The protein below binds the small molecule below.
Small molecule (SMILES): NCc1cccc(N=Nc2cccc(CC(=O)O)c2)c1

Sequence of chain 1.B:
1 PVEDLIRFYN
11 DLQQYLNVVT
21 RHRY

Sequence of chain 1.A:
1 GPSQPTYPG

Binding-site contacts:
Ligand atom CG2 contacts residue GLY9 of chain 1.A at 3.2 Å.
Ligand atom O contacts residue VAL2 of chain 1.B at 3.3 Å (h-bond).
Ligand atom N contacts residue PRO8 of chain 1.A at 4.1 Å.
Ligand atom C contacts residue PRO1 of chain 1.B at 1.3 Å (hydrophobic).
Ligand atom CA contacts residue GLY9 of chain 1.A at 2.5 Å.
Ligand atom O contacts residue PRO1 of chain 1.B at 2.2 Å (h-bond).
Ligand atom CD2 contacts residue GLY9 of chain 1.A at 4.5 Å.
Ligand atom C contacts residue VAL2 of chain 1.B at 3.7 Å (hydrophobic).
Ligand atom CK1 contacts residue PRO1 of chain 1.B at 3.8 Å (hydrophobic).
Ligand atom CB contacts residue GLY9 of chain 1.A at 3.3 Å.
Ligand atom N contacts residue GLY9 of chain 1.A at 1.3 Å.
Ligand atom CG1 contacts residue GLY9 of chain 1.A at 4.5 Å.
Ligand atom CM contacts residue PRO1 of chain 1.B at 2.5 Å (hydrophobic).